Sequence of chain 1.A:
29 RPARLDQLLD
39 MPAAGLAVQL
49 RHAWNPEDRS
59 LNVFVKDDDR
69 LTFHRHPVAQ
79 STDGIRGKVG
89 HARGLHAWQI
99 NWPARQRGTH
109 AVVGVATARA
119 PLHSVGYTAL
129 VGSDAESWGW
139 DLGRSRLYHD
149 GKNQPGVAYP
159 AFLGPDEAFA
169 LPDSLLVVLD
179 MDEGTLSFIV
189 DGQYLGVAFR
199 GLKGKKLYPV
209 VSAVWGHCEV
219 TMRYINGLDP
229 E

Binding-site contacts:
Ligand atom CH2 contacts residue PRO153 of chain 1.A at 4.4 Å (hydrophobic).
Ligand atom CA contacts residue ARG142 of chain 1.A at 3.6 Å.
Ligand atom CH2 contacts residue LYS150 of chain 1.A at 3.9 Å.
Ligand atom CG2 contacts residue HIS108 of chain 1.A at 3.5 Å.
Ligand atom CZ2 contacts residue GLY149 of chain 1.A at 3.6 Å.
Ligand atom CE2 contacts residue PRO153 of chain 1.A at 3.6 Å (hydrophobic).
Ligand atom CA contacts residue ARG142 of chain 1.A at 3.8 Å.
Ligand atom C contacts residue ARG142 of chain 1.A at 3.2 Å.
Ligand atom CD1 contacts residue THR107 of chain 1.A at 3.5 Å.
Ligand atom CG contacts residue PRO153 of chain 1.A at 4.3 Å (hydrophobic).
Ligand atom O contacts residue ARG142 of chain 1.A at 3.3 Å (salt-bridge).
Ligand atom CD1 contacts residue GLY154 of chain 1.A at 4.3 Å.
Ligand atom CE2 contacts residue GLN152 of chain 1.A at 3.8 Å.
Ligand atom CZ2 contacts residue PRO153 of chain 1.A at 3.7 Å (hydrophobic).
Ligand atom CH2 contacts residue ASN151 of chain 1.A at 3.7 Å.
Ligand atom CD1 contacts residue GLY149 of chain 1.A at 3.9 Å.
Ligand atom NE1 contacts residue GLY154 of chain 1.A at 4.4 Å.
Ligand atom CD1 contacts residue PRO153 of chain 1.A at 4.0 Å (hydrophobic).
Ligand atom CD1 contacts residue GLN152 of chain 1.A at 4.4 Å.
Ligand atom CZ2 contacts residue ASN151 of chain 1.A at 3.6 Å.
Ligand atom CZ2 contacts residue GLN152 of chain 1.A at 3.5 Å.
Ligand atom CD1 contacts residue TYR146 of chain 1.A at 4.2 Å (hydrophobic).
Ligand atom O contacts residue TYR146 of chain 1.A at 4.3 Å.
Ligand atom CD1 contacts residue HIS108 of chain 1.A at 4.4 Å.
Ligand atom C contacts residue ARG142 of chain 1.A at 3.9 Å.
Ligand atom CE2 contacts residue LYS150 of chain 1.A at 4.5 Å.
Ligand atom N contacts residue ARG142 of chain 1.A at 3.4 Å (salt-bridge).
Ligand atom NE1 contacts residue PRO153 of chain 1.A at 3.5 Å.
Ligand atom CH2 contacts residue GLN152 of chain 1.A at 4.4 Å.
Ligand atom NE1 contacts residue GLN152 of chain 1.A at 3.4 Å (h-bond).
Ligand atom CE2 contacts residue GLY149 of chain 1.A at 3.5 Å.
Ligand atom CZ2 contacts residue LYS150 of chain 1.A at 3.5 Å.
Ligand atom CB contacts residue HIS108 of chain 1.A at 3.9 Å.
Ligand atom CD2 contacts residue PRO153 of chain 1.A at 4.1 Å (hydrophobic).
Ligand atom N contacts residue ARG142 of chain 1.A at 4.2 Å.
Ligand atom NE1 contacts residue GLY149 of chain 1.A at 2.8 Å (h-bond).
Ligand atom O contacts residue ARG142 of chain 1.A at 2.8 Å (salt-bridge).

This protein binds this small molecule.
Small molecule (SMILES): CC[C@H](C)[C@@H]1NC(=O)[C@H](CC(=O)O)NC(=O)[C@H](CC2=CN=C3CC=CC=C23)NC(=O)CCNC(=O)[C@H](CC(N)=O)NC(=O)[C@H](CC(N)=O)NC(=O)[C@H](CC(N)=O)NC1=O